This protein binds this small molecule.
Small molecule (SMILES): CC(=O)N[C@@H]1[C@@H](O)[C@H](O)[C@@H](CO)O[C@H]1O

Sequence of chain 3.A:
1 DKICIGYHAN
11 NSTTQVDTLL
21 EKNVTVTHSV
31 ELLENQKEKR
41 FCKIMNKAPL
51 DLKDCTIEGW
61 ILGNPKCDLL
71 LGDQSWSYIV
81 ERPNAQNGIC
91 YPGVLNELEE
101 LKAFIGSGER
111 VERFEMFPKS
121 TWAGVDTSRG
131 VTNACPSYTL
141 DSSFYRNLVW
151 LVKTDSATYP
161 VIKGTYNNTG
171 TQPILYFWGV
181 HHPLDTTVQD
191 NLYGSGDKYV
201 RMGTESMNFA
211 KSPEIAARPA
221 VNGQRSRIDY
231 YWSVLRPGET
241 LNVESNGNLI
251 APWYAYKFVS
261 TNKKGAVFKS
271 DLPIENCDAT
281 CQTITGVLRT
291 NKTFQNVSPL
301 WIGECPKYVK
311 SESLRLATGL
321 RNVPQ

Binding-site contacts:
Ligand atom N2 contacts residue THR169 of chain 3.A at 4.1 Å.
Ligand atom C7 contacts residue ASN167 of chain 3.A at 4.2 Å.
Ligand atom C3 contacts residue ASN167 of chain 3.A at 3.8 Å.
Ligand atom O5 contacts residue THR240 of chain 3.A at 3.4 Å.
Ligand atom C5 contacts residue THR240 of chain 3.A at 4.1 Å.
Ligand atom C5 contacts residue ASN167 of chain 3.A at 3.5 Å.
Ligand atom O6 contacts residue THR240 of chain 3.A at 3.6 Å.
Ligand atom O5 contacts residue ASN167 of chain 3.A at 2.2 Å (h-bond).
Ligand atom C6 contacts residue THR240 of chain 3.A at 3.6 Å.
Ligand atom N2 contacts residue ASN167 of chain 3.A at 3.0 Å (h-bond).
Ligand atom C4 contacts residue ASN167 of chain 3.A at 4.1 Å.
Ligand atom C1 contacts residue ASN167 of chain 3.A at 1.4 Å.
Ligand atom C2 contacts residue ASN167 of chain 3.A at 2.4 Å.
Ligand atom C7 contacts residue THR169 of chain 3.A at 4.4 Å.